Sequence of chain 1.A:
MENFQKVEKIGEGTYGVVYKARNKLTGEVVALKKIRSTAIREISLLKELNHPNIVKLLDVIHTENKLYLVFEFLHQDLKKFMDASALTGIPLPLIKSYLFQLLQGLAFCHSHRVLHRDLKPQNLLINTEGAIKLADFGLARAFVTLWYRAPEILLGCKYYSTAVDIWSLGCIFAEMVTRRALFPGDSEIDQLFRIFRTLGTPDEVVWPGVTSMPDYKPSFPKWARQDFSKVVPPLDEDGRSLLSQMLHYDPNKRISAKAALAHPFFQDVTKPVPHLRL

Binding-site contacts:
Ligand atom C10 contacts residue GLU81 of chain 1.A at 3.5 Å.
Ligand atom O11 contacts residue LEU134 of chain 1.A at 3.6 Å.
Ligand atom C9 contacts residue ALA31 of chain 1.A at 3.9 Å (hydrophobic).
Ligand atom O11 contacts residue GLU81 of chain 1.A at 2.7 Å (salt-bridge).
Ligand atom C12 contacts residue LEU134 of chain 1.A at 3.5 Å (hydrophobic).
Ligand atom C14 contacts residue ALA144 of chain 1.A at 4.1 Å (hydrophobic).
Ligand atom O4 contacts residue VAL18 of chain 1.A at 3.2 Å.
Ligand atom O3 contacts residue GLY11 of chain 1.A at 4.4 Å.
Ligand atom N1 contacts residue GLN131 of chain 1.A at 3.6 Å (h-bond).
Ligand atom C12 contacts residue VAL64 of chain 1.A at 3.8 Å (hydrophobic).
Ligand atom C7 contacts residue ILE10 of chain 1.A at 3.8 Å (hydrophobic).
Ligand atom C8 contacts residue LEU83 of chain 1.A at 3.7 Å (hydrophobic).
Ligand atom C14 contacts residue LEU134 of chain 1.A at 3.9 Å (hydrophobic).
Ligand atom N1 contacts residue ALA144 of chain 1.A at 4.3 Å.
Ligand atom C12 contacts residue GLU81 of chain 1.A at 3.4 Å.
Ligand atom C12 contacts residue PHE80 of chain 1.A at 3.7 Å (hydrophobic).
Ligand atom C10 contacts residue LEU83 of chain 1.A at 4.3 Å (hydrophobic).
Ligand atom N1 contacts residue ASP145 of chain 1.A at 4.0 Å.
Ligand atom O11 contacts residue PHE82 of chain 1.A at 3.2 Å.
Ligand atom C13 contacts residue ALA144 of chain 1.A at 4.0 Å (hydrophobic).
Ligand atom C6 contacts residue ILE10 of chain 1.A at 3.8 Å (hydrophobic).
Ligand atom O11 contacts residue ALA31 of chain 1.A at 3.4 Å.
Ligand atom N1 contacts residue ASN132 of chain 1.A at 4.0 Å.
Ligand atom C13 contacts residue LEU134 of chain 1.A at 3.9 Å (hydrophobic).
Ligand atom O3 contacts residue GLN131 of chain 1.A at 4.0 Å.
Ligand atom C5 contacts residue LEU134 of chain 1.A at 4.4 Å (hydrophobic).
Ligand atom C14 contacts residue ASP145 of chain 1.A at 4.4 Å.
Ligand atom C13 contacts residue PHE80 of chain 1.A at 4.1 Å (hydrophobic).
Ligand atom C8 contacts residue LEU134 of chain 1.A at 3.7 Å (hydrophobic).
Ligand atom C9 contacts residue LEU134 of chain 1.A at 3.2 Å (hydrophobic).
Ligand atom C10 contacts residue ALA31 of chain 1.A at 3.4 Å (hydrophobic).
Ligand atom C13 contacts residue ALA31 of chain 1.A at 4.3 Å (hydrophobic).
Ligand atom O11 contacts residue LEU83 of chain 1.A at 3.1 Å (h-bond).
Ligand atom C7 contacts residue LEU83 of chain 1.A at 4.3 Å (hydrophobic).
Ligand atom O3 contacts residue ILE10 of chain 1.A at 4.2 Å.
Ligand atom C12 contacts residue ALA31 of chain 1.A at 3.6 Å (hydrophobic).
Ligand atom C8 contacts residue ILE10 of chain 1.A at 3.8 Å (hydrophobic).
Ligand atom C10 contacts residue LEU134 of chain 1.A at 3.1 Å (hydrophobic).
Ligand atom C15 contacts residue LEU134 of chain 1.A at 3.6 Å (hydrophobic).
Ligand atom C13 contacts residue VAL64 of chain 1.A at 4.4 Å (hydrophobic).

The protein below binds the small molecule below.
Small molecule (SMILES): NS(=O)(=O)c1cccc2c(O)cccc12